Binding-site contacts:
Ligand atom N3B contacts residue MG1 of chain 1.S at 3.6 Å.
Ligand atom C4' contacts residue PHE230 of chain 1.C at 3.2 Å (hydrophobic).
Ligand atom O2G contacts residue MG1 of chain 1.S at 2.0 Å.
Ligand atom O2A contacts residue LYS231 of chain 1.C at 2.9 Å (salt-bridge).
Ligand atom O3G contacts residue LYS195 of chain 1.D at 3.1 Å (salt-bridge).
Ligand atom O2' contacts residue ALA179 of chain 1.C at 2.7 Å (h-bond).
Ligand atom N6 contacts residue PRO211 of chain 1.C at 3.0 Å (h-bond).
Ligand atom O2' contacts residue LEU177 of chain 1.C at 3.3 Å (h-bond).
Ligand atom O2A contacts residue LYS195 of chain 1.D at 3.5 Å (salt-bridge).
Ligand atom O3G contacts residue LYS231 of chain 1.C at 2.8 Å (salt-bridge).
Ligand atom C2' contacts residue J1O1 of chain 1.R at 3.7 Å.
Ligand atom PA contacts residue LYS231 of chain 1.C at 3.7 Å.
Ligand atom O2A contacts residue LEU232 of chain 1.C at 3.1 Å (h-bond).
Ligand atom O2G contacts residue ASP183 of chain 1.C at 3.0 Å (salt-bridge).
Ligand atom C5' contacts residue PHE230 of chain 1.C at 3.1 Å (hydrophobic).
Ligand atom PG contacts residue MG1 of chain 1.S at 3.4 Å.
Ligand atom O1G contacts residue SER198 of chain 1.D at 2.8 Å (h-bond).
Ligand atom O5' contacts residue J1O1 of chain 1.R at 3.5 Å.
Ligand atom C3' contacts residue PHE230 of chain 1.C at 3.2 Å (hydrophobic).
Ligand atom O1A contacts residue MG1 of chain 1.S at 2.1 Å.
Ligand atom N1 contacts residue LEU213 of chain 1.C at 3.4 Å (h-bond).
Ligand atom O3A contacts residue MG1 of chain 1.S at 3.5 Å.
Ligand atom O3' contacts residue SER229 of chain 1.C at 3.7 Å.
Ligand atom C2' contacts residue ALA179 of chain 1.C at 3.5 Å (hydrophobic).
Ligand atom O2B contacts residue ASP183 of chain 1.C at 3.1 Å (salt-bridge).
Ligand atom O3' contacts residue LEU177 of chain 1.C at 2.6 Å (h-bond).
Ligand atom O2G contacts residue LYS195 of chain 1.D at 3.1 Å (salt-bridge).
Ligand atom PB contacts residue MG1 of chain 1.S at 3.0 Å.
Ligand atom O2B contacts residue MG1 of chain 1.S at 2.0 Å.
Ligand atom O2B contacts residue LYS212 of chain 1.C at 2.9 Å (salt-bridge).
Ligand atom PA contacts residue J1O1 of chain 1.R at 3.7 Å.
Ligand atom N3B contacts residue SER198 of chain 1.D at 3.5 Å (h-bond).
Ligand atom O1A contacts residue LYS195 of chain 1.D at 3.0 Å (salt-bridge).
Ligand atom O3' contacts residue PHE230 of chain 1.C at 3.2 Å (h-bond).
Ligand atom O3A contacts residue LYS231 of chain 1.C at 3.2 Å (salt-bridge).
Ligand atom PA contacts residue MG1 of chain 1.S at 3.2 Å.
Ligand atom O1A contacts residue J1O1 of chain 1.R at 3.1 Å.
Ligand atom PA contacts residue LYS195 of chain 1.D at 3.6 Å.
Ligand atom PG contacts residue SER198 of chain 1.D at 3.6 Å.
Ligand atom C3' contacts residue LEU177 of chain 1.C at 3.7 Å (hydrophobic).

Sequence of chain 1.D:
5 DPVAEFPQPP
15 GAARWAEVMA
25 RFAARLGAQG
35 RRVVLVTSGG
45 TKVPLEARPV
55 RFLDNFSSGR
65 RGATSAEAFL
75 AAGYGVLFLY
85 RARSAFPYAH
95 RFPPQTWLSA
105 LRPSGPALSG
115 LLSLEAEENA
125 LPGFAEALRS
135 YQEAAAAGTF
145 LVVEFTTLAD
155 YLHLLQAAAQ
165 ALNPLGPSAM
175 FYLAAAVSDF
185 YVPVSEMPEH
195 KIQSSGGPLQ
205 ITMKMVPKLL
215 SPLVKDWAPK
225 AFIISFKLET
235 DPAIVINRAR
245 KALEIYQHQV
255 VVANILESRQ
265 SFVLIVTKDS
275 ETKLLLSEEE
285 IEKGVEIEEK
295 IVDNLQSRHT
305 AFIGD

A protein and the small-molecule ligand that binds it are described below.
Small molecule (SMILES): Nc1ncnc2c1ncn2[C@@H]1O[C@H](CO[P](=O)(O)O[P](=O)(O)NP(=O)(O)O)[C@@H](O)[C@H]1O

Sequence of chain 1.C:
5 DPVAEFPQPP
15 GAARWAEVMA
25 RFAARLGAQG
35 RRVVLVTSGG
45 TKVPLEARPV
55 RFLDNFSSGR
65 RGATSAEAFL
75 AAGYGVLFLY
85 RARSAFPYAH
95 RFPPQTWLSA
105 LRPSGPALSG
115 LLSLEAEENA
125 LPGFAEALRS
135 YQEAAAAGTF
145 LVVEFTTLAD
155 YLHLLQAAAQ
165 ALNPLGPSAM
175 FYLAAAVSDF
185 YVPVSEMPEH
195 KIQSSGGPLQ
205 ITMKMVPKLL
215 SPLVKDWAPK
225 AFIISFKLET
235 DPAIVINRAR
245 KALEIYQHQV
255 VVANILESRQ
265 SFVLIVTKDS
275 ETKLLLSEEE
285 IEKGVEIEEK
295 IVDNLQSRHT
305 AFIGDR